This protein binds this small molecule.
Small molecule (SMILES): CC(=O)N[C@@H]1[C@@H](O)[C@H](O)[C@@H](CO)O[C@H]1O

Sequence of chain 1.D:
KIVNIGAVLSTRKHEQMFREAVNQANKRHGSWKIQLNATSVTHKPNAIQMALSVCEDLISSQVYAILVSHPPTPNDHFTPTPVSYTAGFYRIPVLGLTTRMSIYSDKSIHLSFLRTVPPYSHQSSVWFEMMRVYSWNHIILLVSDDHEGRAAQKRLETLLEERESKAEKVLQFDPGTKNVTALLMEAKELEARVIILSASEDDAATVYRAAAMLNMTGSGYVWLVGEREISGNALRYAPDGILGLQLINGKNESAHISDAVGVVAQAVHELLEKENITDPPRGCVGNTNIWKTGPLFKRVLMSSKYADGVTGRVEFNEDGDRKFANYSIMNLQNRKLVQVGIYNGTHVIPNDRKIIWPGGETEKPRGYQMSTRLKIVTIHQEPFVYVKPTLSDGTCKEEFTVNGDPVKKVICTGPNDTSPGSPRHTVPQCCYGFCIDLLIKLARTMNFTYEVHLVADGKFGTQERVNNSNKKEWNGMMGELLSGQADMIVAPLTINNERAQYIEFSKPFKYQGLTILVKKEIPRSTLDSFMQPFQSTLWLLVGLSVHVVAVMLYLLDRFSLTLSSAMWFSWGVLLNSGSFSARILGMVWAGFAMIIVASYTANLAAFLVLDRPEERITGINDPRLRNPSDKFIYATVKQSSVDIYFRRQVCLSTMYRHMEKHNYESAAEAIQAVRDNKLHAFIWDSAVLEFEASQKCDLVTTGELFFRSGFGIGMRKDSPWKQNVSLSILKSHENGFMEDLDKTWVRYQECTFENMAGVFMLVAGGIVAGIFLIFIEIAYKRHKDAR

Binding-site contacts:
Ligand atom C2 contacts residue ASN61 of chain 1.D at 2.5 Å.
Ligand atom C7 contacts residue ASN61 of chain 1.D at 3.7 Å.
Ligand atom O5 contacts residue ASN61 of chain 1.D at 2.4 Å (h-bond).
Ligand atom O7 contacts residue ASN61 of chain 1.D at 4.5 Å.
Ligand atom C1 contacts residue ASN61 of chain 1.D at 1.4 Å.
Ligand atom C8 contacts residue ASN61 of chain 1.D at 4.0 Å.
Ligand atom C5 contacts residue ASN61 of chain 1.D at 3.7 Å.
Ligand atom N2 contacts residue ASN61 of chain 1.D at 2.8 Å (h-bond).
Ligand atom C4 contacts residue ASN61 of chain 1.D at 4.2 Å.
Ligand atom C3 contacts residue ASN61 of chain 1.D at 3.8 Å.